Binding-site contacts:
Ligand atom OAE contacts residue GLU66 of chain 3.B at 2.8 Å (salt-bridge).
Ligand atom CAG contacts residue ASN270 of chain 3.B at 3.6 Å.
Ligand atom NAL contacts residue ASP224 of chain 3.B at 3.6 Å.
Ligand atom OAD contacts residue TRP67 of chain 3.B at 2.7 Å (h-bond).
Ligand atom CAP contacts residue ARG254 of chain 3.B at 3.5 Å.
Ligand atom CAS contacts residue GLU266 of chain 3.B at 3.3 Å.
Ligand atom OAE contacts residue HIS128 of chain 3.B at 2.8 Å (h-bond).
Ligand atom CAG contacts residue ARG254 of chain 3.B at 3.5 Å.
Ligand atom NAM contacts residue ASP224 of chain 3.B at 2.7 Å (salt-bridge).
Ligand atom CAV contacts residue ASP224 of chain 3.B at 3.6 Å.
Ligand atom NAN contacts residue GLU266 of chain 3.B at 3.6 Å.
Ligand atom OAD contacts residue HIS129 of chain 3.B at 2.9 Å (h-bond).
Ligand atom NAM contacts residue GLU266 of chain 3.B at 3.0 Å (salt-bridge).
Ligand atom CAF contacts residue ASN270 of chain 3.B at 3.5 Å.
Ligand atom OAC contacts residue HIS128 of chain 3.B at 2.9 Å (h-bond).
Ligand atom CAA contacts residue PHE290 of chain 3.B at 3.6 Å (hydrophobic).
Ligand atom OAE contacts residue TRP67 of chain 3.B at 3.2 Å (h-bond).
Ligand atom NAN contacts residue ARG254 of chain 3.B at 3.5 Å (salt-bridge).
Ligand atom CAG contacts residue THR264 of chain 3.B at 3.4 Å.
Ligand atom OAB contacts residue ASP224 of chain 3.B at 3.3 Å (salt-bridge).
Ligand atom CAO contacts residue ASP224 of chain 3.B at 3.5 Å.
Ligand atom CAW contacts residue GLU66 of chain 3.B at 3.3 Å.
Ligand atom OAC contacts residue HIS34 of chain 3.B at 2.5 Å (h-bond).
Ligand atom CAR contacts residue ARG254 of chain 3.B at 3.3 Å.
Ligand atom CAO contacts residue ARG254 of chain 3.B at 3.5 Å.
Ligand atom CAK contacts residue ASP224 of chain 3.B at 3.4 Å.
Ligand atom OAC contacts residue TYR171 of chain 3.B at 3.4 Å (h-bond).
Ligand atom CAQ contacts residue ARG254 of chain 3.B at 3.5 Å.
Ligand atom OAB contacts residue MET225 of chain 3.B at 3.1 Å (h-bond).
Ligand atom CAT contacts residue GLU266 of chain 3.B at 3.3 Å.
Ligand atom CAU contacts residue HIS34 of chain 3.B at 3.4 Å.
Ligand atom CAV contacts residue HIS129 of chain 3.B at 3.3 Å.
Ligand atom NAL contacts residue ARG254 of chain 3.B at 3.4 Å (salt-bridge).
Ligand atom CAT contacts residue ASP224 of chain 3.B at 3.4 Å.
Ligand atom CAW contacts residue TYR64 of chain 3.B at 3.6 Å (hydrophobic).
Ligand atom CAF contacts residue THR264 of chain 3.B at 3.5 Å.
Ligand atom CAI contacts residue ARG254 of chain 3.B at 3.2 Å.
Ligand atom CAA contacts residue GLU266 of chain 3.B at 3.4 Å.
Ligand atom NAL contacts residue GLU266 of chain 3.B at 3.5 Å (salt-bridge).
Ligand atom OAC contacts residue ASP224 of chain 3.B at 3.5 Å (salt-bridge).

Sequence of chain 3.B:
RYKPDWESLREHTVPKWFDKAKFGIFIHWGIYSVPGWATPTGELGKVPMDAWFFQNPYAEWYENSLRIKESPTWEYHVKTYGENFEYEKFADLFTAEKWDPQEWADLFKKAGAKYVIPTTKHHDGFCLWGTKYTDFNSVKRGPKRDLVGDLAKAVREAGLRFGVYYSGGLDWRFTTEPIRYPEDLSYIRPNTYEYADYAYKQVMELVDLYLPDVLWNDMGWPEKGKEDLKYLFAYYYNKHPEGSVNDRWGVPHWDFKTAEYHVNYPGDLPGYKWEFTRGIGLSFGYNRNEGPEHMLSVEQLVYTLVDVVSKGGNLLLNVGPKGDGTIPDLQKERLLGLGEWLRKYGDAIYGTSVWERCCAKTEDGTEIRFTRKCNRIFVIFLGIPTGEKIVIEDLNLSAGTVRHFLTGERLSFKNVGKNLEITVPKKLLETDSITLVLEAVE

The protein below binds the small molecule below.
Small molecule (SMILES): C[C@@H]1N[C@H](CNC(=O)c2cc3ccccc3[nH]2)[C@@H](O)[C@H](O)[C@@H]1O